The protein below binds the small molecule below.
Small molecule (SMILES): CC(=O)N[C@H]1[C@H](O[C@H]2[C@H](O)[C@@H](NC(C)=O)CO[C@@H]2CO)O[C@H](CO)[C@@H](O[C@@H]2O[C@H](CO)[C@@H](O)[C@H](O)[C@@H]2O)[C@@H]1O

Sequence of chain 1.C:
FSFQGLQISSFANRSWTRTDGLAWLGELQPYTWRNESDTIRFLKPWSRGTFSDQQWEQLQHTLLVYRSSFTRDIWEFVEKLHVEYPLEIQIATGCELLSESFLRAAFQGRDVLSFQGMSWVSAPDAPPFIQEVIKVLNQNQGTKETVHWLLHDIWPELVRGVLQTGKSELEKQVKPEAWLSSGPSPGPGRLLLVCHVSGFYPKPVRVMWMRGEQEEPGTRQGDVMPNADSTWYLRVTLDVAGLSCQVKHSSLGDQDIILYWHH

Binding-site contacts:
Ligand atom C5 contacts residue ALA19 of chain 1.C at 4.3 Å (hydrophobic).
Ligand atom C2 contacts residue ASN20 of chain 1.C at 2.4 Å.
Ligand atom C1 contacts residue ASN20 of chain 1.C at 1.4 Å.
Ligand atom O5 contacts residue TRP23 of chain 1.C at 3.7 Å.
Ligand atom C7 contacts residue ASN20 of chain 1.C at 3.2 Å.
Ligand atom C1 contacts residue TRP23 of chain 1.C at 3.9 Å (hydrophobic).
Ligand atom C8 contacts residue ASN20 of chain 1.C at 4.5 Å.
Ligand atom C8 contacts residue SER22 of chain 1.C at 4.5 Å.
Ligand atom C8 contacts residue TRP23 of chain 1.C at 4.1 Å (hydrophobic).
Ligand atom C6 contacts residue ALA19 of chain 1.C at 4.0 Å (hydrophobic).
Ligand atom O5 contacts residue ASN20 of chain 1.C at 2.4 Å (h-bond).
Ligand atom O6 contacts residue ALA19 of chain 1.C at 4.0 Å.
Ligand atom O7 contacts residue TRP23 of chain 1.C at 4.0 Å.
Ligand atom C1 contacts residue ALA19 of chain 1.C at 4.3 Å (hydrophobic).
Ligand atom O7 contacts residue ASN20 of chain 1.C at 3.0 Å (h-bond).
Ligand atom C6 contacts residue TRP23 of chain 1.C at 3.8 Å (hydrophobic).
Ligand atom C4 contacts residue ASN20 of chain 1.C at 4.2 Å.
Ligand atom N2 contacts residue ASN20 of chain 1.C at 3.0 Å (h-bond).
Ligand atom C3 contacts residue ASN20 of chain 1.C at 3.7 Å.
Ligand atom O5 contacts residue ALA19 of chain 1.C at 3.5 Å.
Ligand atom C5 contacts residue ASN20 of chain 1.C at 3.7 Å.
Ligand atom C7 contacts residue TRP23 of chain 1.C at 4.4 Å (hydrophobic).
Ligand atom C5 contacts residue TRP23 of chain 1.C at 3.8 Å (hydrophobic).